Binding-site contacts:
Ligand atom C11 contacts residue ASP90 of chain 1.C at 3.6 Å.
Ligand atom C11 contacts residue MSE68 of chain 1.C at 4.0 Å.
Ligand atom O14 contacts residue GLN171 of chain 1.C at 2.8 Å (h-bond).
Ligand atom O14 contacts residue ALA170 of chain 1.C at 3.3 Å (h-bond).
Ligand atom O21 contacts residue MSE68 of chain 1.C at 3.3 Å (h-bond).
Ligand atom C11 contacts residue TYR257 of chain 1.C at 4.1 Å (hydrophobic).
Ligand atom C2 contacts residue SER69 of chain 1.C at 3.4 Å.
Ligand atom C11 contacts residue SER70 of chain 1.C at 4.1 Å.
Ligand atom O11 contacts residue ALA169 of chain 1.C at 3.5 Å.
Ligand atom P contacts residue TYR257 of chain 1.C at 3.8 Å.
Ligand atom O31 contacts residue TRP45 of chain 1.C at 3.7 Å.
Ligand atom O13 contacts residue ALA169 of chain 1.C at 3.5 Å.
Ligand atom C12 contacts residue ALA40 of chain 1.C at 3.4 Å (hydrophobic).
Ligand atom P contacts residue ALA170 of chain 1.C at 3.6 Å.
Ligand atom P contacts residue SER70 of chain 1.C at 3.9 Å.
Ligand atom O12 contacts residue SER70 of chain 1.C at 4.1 Å.
Ligand atom O13 contacts residue ALA170 of chain 1.C at 3.0 Å (h-bond).
Ligand atom O14 contacts residue TYR257 of chain 1.C at 2.7 Å (h-bond).
Ligand atom C1 contacts residue TRP45 of chain 1.C at 3.9 Å (hydrophobic).
Ligand atom O11 contacts residue SER69 of chain 1.C at 3.5 Å (h-bond).
Ligand atom P contacts residue GLN171 of chain 1.C at 4.1 Å.
Ligand atom C1 contacts residue ALA169 of chain 1.C at 4.1 Å (hydrophobic).
Ligand atom O13 contacts residue SER70 of chain 1.C at 2.6 Å (h-bond).
Ligand atom O14 contacts residue ALA169 of chain 1.C at 4.0 Å.
Ligand atom C3 contacts residue ASP210 of chain 1.C at 3.3 Å.
Ligand atom O21 contacts residue SER69 of chain 1.C at 3.2 Å (h-bond).
Ligand atom O14 contacts residue TRP45 of chain 1.C at 4.0 Å.
Ligand atom P contacts residue ALA169 of chain 1.C at 4.0 Å.
Ligand atom N contacts residue ALA40 of chain 1.C at 3.3 Å (h-bond).
Ligand atom C12 contacts residue TYR257 of chain 1.C at 4.0 Å (hydrophobic).
Ligand atom C12 contacts residue GLU73 of chain 1.C at 3.9 Å.
Ligand atom C1 contacts residue SER69 of chain 1.C at 4.1 Å.
Ligand atom C11 contacts residue ALA40 of chain 1.C at 4.0 Å (hydrophobic).
Ligand atom N contacts residue TRP45 of chain 1.C at 3.2 Å.
Ligand atom O13 contacts residue SER69 of chain 1.C at 3.9 Å.
Ligand atom O12 contacts residue TRP45 of chain 1.C at 3.6 Å.
Ligand atom C2 contacts residue ASP210 of chain 1.C at 3.4 Å.
Ligand atom C11 contacts residue GLU73 of chain 1.C at 3.6 Å.
Ligand atom O12 contacts residue TYR257 of chain 1.C at 3.4 Å.
Ligand atom C12 contacts residue ASP90 of chain 1.C at 3.2 Å.

A protein and the small-molecule ligand that binds it are described below.
Small molecule (SMILES): NCCO[P](=O)(O)OC[C@H](O)CO

Sequence of chain 1.C:
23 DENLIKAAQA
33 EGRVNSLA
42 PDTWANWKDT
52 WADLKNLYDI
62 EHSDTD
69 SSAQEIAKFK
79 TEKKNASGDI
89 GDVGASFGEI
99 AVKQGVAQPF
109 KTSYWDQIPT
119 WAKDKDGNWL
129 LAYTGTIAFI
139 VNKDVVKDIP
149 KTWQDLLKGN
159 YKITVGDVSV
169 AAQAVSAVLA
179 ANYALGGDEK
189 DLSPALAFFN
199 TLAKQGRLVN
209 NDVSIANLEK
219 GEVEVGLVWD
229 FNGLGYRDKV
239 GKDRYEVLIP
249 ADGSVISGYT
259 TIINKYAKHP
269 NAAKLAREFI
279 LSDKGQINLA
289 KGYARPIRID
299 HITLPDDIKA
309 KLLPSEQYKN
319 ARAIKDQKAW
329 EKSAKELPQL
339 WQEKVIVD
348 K